Sequence of chain 1.C:
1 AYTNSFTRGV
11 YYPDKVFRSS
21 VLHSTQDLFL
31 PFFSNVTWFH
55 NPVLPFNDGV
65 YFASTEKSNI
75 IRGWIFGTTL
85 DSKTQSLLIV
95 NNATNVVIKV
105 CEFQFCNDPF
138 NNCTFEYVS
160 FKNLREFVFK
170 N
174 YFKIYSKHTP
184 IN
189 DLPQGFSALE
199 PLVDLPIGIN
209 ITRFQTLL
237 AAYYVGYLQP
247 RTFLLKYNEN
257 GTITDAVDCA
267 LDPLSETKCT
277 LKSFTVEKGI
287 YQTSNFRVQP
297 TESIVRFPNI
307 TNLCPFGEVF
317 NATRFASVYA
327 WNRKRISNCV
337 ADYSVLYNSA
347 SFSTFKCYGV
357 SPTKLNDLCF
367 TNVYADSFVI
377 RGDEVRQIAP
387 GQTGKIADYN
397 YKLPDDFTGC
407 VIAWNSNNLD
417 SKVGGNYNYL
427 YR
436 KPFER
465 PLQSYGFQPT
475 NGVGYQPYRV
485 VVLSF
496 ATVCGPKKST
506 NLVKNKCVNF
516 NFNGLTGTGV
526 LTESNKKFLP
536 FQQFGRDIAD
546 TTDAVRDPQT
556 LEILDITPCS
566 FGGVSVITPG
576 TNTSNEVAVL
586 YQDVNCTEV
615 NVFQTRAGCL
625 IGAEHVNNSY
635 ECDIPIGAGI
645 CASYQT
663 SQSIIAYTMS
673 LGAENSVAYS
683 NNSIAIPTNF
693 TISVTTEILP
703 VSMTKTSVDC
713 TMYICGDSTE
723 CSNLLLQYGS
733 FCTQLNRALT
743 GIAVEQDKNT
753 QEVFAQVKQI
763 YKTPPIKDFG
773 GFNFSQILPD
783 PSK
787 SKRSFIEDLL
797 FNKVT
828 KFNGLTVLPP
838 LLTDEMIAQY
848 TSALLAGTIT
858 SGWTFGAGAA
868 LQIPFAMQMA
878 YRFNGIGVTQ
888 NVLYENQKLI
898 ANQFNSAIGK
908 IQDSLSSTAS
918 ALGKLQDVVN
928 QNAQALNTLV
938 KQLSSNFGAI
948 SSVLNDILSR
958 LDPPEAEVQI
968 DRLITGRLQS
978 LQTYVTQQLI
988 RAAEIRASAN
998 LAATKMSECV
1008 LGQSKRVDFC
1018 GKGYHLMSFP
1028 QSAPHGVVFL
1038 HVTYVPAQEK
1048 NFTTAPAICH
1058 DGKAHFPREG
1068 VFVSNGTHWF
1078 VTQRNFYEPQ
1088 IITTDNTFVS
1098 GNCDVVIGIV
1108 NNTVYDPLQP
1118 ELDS

The small molecule below binds the protein below.
Small molecule (SMILES): CC(=O)N[C@@H]1[C@@H](O)[C@H](O)[C@@H](CO)O[C@H]1O

Binding-site contacts:
Ligand atom C5 contacts residue ASN1048 of chain 1.B at 3.6 Å.
Ligand atom C3 contacts residue ALA680 of chain 1.B at 4.0 Å (hydrophobic).
Ligand atom C2 contacts residue ASN1048 of chain 1.B at 2.5 Å.
Ligand atom C1 contacts residue ASN1048 of chain 1.B at 1.4 Å.
Ligand atom C7 contacts residue ASN1048 of chain 1.B at 3.1 Å.
Ligand atom C4 contacts residue ASN1048 of chain 1.B at 4.2 Å.
Ligand atom N2 contacts residue ASN1048 of chain 1.B at 3.1 Å (h-bond).
Ligand atom C8 contacts residue GLN869 of chain 1.C at 4.2 Å.
Ligand atom C2 contacts residue ALA680 of chain 1.B at 4.5 Å (hydrophobic).
Ligand atom C3 contacts residue ASN1048 of chain 1.B at 3.8 Å.
Ligand atom O7 contacts residue ASN1048 of chain 1.B at 3.2 Å (h-bond).
Ligand atom N2 contacts residue ALA680 of chain 1.B at 4.0 Å.
Ligand atom O5 contacts residue ASN1048 of chain 1.B at 2.2 Å (h-bond).
Ligand atom C8 contacts residue ASN1048 of chain 1.B at 3.6 Å.
Ligand atom O3 contacts residue ALA680 of chain 1.B at 4.5 Å.

Sequence of chain 1.B:
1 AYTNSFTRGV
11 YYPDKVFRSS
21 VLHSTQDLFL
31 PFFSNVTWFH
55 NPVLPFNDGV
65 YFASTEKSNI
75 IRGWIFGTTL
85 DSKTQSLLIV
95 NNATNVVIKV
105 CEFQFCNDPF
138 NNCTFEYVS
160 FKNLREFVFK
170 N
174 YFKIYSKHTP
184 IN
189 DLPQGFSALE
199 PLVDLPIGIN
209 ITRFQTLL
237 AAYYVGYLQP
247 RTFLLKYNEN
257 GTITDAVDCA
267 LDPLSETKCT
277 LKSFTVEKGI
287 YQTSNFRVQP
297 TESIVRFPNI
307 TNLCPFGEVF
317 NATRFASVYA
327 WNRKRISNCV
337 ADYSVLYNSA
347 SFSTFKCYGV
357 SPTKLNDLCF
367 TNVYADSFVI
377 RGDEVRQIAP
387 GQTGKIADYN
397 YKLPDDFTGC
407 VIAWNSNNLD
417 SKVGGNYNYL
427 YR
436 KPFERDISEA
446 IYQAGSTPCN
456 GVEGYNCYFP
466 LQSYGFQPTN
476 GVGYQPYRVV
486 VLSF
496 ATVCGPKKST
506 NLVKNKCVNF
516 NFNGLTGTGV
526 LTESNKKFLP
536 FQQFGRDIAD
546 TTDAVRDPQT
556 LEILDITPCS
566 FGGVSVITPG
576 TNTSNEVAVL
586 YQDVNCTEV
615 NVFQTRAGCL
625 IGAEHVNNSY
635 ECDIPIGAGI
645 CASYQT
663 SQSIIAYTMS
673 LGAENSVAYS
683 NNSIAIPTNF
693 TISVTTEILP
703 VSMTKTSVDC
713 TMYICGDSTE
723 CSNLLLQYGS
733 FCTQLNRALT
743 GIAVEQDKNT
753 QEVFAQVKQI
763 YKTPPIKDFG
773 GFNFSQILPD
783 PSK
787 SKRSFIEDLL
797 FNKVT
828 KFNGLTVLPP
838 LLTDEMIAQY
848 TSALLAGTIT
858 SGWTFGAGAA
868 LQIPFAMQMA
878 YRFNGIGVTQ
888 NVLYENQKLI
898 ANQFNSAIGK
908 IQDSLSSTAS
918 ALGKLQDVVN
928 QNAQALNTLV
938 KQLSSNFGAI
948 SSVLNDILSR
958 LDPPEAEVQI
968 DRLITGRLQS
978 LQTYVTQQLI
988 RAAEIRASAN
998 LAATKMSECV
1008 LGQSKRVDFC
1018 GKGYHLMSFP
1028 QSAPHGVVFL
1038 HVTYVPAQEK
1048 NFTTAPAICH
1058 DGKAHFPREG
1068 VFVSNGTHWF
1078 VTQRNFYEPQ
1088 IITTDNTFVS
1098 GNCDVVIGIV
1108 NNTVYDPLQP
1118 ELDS